Sequence of chain 1.B:
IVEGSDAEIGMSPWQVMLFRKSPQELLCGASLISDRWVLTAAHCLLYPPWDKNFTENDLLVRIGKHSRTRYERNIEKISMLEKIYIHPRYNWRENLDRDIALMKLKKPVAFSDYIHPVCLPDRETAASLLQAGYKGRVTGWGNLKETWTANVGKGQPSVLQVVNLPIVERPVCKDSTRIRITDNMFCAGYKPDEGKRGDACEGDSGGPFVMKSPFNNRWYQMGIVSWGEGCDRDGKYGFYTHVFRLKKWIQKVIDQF

Binding-site contacts:
Ligand atom CD2 contacts residue THR69 of chain 1.B at 3.9 Å.
Ligand atom CE2 contacts residue PHE19 of chain 1.B at 3.7 Å (hydrophobic).
Ligand atom CG contacts residue ARG73 of chain 1.B at 3.8 Å.
Ligand atom CE2 contacts residue TYR71 of chain 1.B at 3.5 Å (hydrophobic).
Ligand atom CE1 contacts residue ILE78 of chain 1.B at 3.9 Å (hydrophobic).
Ligand atom CB contacts residue GLN24 of chain 1.B at 3.9 Å.
Ligand atom O contacts residue THR69 of chain 1.B at 3.4 Å.
Ligand atom CB contacts residue THR69 of chain 1.B at 3.8 Å.
Ligand atom CD contacts residue ARG70 of chain 1.B at 3.5 Å.
Ligand atom CD2 contacts residue PHE19 of chain 1.B at 3.4 Å (hydrophobic).
Ligand atom CD2 contacts residue ILE78 of chain 1.B at 3.5 Å (hydrophobic).
Ligand atom CG contacts residue PHE19 of chain 1.B at 3.8 Å (hydrophobic).
Ligand atom OE1 contacts residue ARG70 of chain 1.B at 3.9 Å.
Ligand atom CE2 contacts residue ARG68 of chain 1.B at 3.2 Å.
Ligand atom CD1 contacts residue GLN24 of chain 1.B at 3.9 Å.
Ligand atom N contacts residue GLN24 of chain 1.B at 3.9 Å.
Ligand atom CA contacts residue THR69 of chain 1.B at 3.9 Å.
Ligand atom CD contacts residue TYR71 of chain 1.B at 3.7 Å (hydrophobic).
Ligand atom N contacts residue THR69 of chain 1.B at 3.2 Å (h-bond).
Ligand atom O contacts residue LEU60 of chain 1.B at 3.6 Å.
Ligand atom CG1 contacts residue PHE19 of chain 1.B at 3.6 Å (hydrophobic).
Ligand atom CD1 contacts residue ARG62 of chain 1.B at 3.4 Å.
Ligand atom CG1 contacts residue GLN24 of chain 1.B at 3.4 Å.
Ligand atom CD contacts residue TYR71 of chain 1.B at 3.6 Å (hydrophobic).
Ligand atom OE2 contacts residue ARG70 of chain 1.B at 3.2 Å.
Ligand atom CD1 contacts residue PHE19 of chain 1.B at 3.9 Å (hydrophobic).
Ligand atom OD1 contacts residue THR69 of chain 1.B at 3.9 Å.
Ligand atom OE1 contacts residue TYR71 of chain 1.B at 3.2 Å (h-bond).
Ligand atom CG contacts residue THR69 of chain 1.B at 3.8 Å.
Ligand atom CD2 contacts residue ARG68 of chain 1.B at 3.8 Å.
Ligand atom CZ contacts residue LEU26 of chain 1.B at 4.0 Å (hydrophobic).
Ligand atom CG contacts residue ARG70 of chain 1.B at 3.6 Å.
Ligand atom CE2 contacts residue ILE78 of chain 1.B at 3.8 Å (hydrophobic).
Ligand atom CB contacts residue PHE19 of chain 1.B at 3.9 Å (hydrophobic).
Ligand atom CB contacts residue TYR71 of chain 1.B at 3.8 Å (hydrophobic).
Ligand atom OD1 contacts residue ARG68 of chain 1.B at 3.5 Å (salt-bridge).
Ligand atom CG contacts residue TYR71 of chain 1.B at 3.9 Å (hydrophobic).
Ligand atom O contacts residue GLN24 of chain 1.B at 3.9 Å.
Ligand atom CG2 contacts residue ILE78 of chain 1.B at 3.9 Å (hydrophobic).
Ligand atom CG contacts residue TYR71 of chain 1.B at 3.4 Å (hydrophobic).

A small-molecule ligand and the protein it binds are described below.
Small molecule (SMILES): CC[C@H](C)[C@H](NC(=O)[C@H](CCC(=O)O)NC(=O)[C@H](CCC(=O)O)NC(=O)[C@H](Cc1ccccc1)NC(=O)[C@@H](N)CC(=O)O)C(=O)N1CCC[C@H]1C(=O)N[C@@H](CCC(=O)O)C(=O)N[C@@H](CCC(=O)O)C(=O)N[C@H](C=O)Cc1ccc(O)cc1